Sequence of chain 2.A:
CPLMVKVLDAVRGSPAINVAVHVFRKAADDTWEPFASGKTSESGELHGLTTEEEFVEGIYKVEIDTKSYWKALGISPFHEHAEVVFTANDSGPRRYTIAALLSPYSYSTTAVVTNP

A protein and the small-molecule ligand that binds it are described below.
Small molecule (SMILES): COc1cc(C(=O)c2ccc(C)cc2C)cc([N+](=O)O)c1O

Sequence of chain 1.A:
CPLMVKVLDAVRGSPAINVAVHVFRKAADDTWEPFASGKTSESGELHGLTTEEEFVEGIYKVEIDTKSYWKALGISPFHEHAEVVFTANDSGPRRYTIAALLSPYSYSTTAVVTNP

Sequence of chain 1.B:
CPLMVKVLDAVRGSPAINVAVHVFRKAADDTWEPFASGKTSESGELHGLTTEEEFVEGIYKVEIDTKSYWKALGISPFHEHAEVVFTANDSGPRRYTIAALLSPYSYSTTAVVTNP

Binding-site contacts:
Ligand atom C7 contacts residue LYS15 of chain 2.A at 3.6 Å.
Ligand atom C14 contacts residue THR106 of chain 2.A at 3.6 Å.
Ligand atom O2 contacts residue LYS15 of chain 1.A at 3.0 Å (salt-bridge).
Ligand atom O1 contacts residue THR119 of chain 2.A at 3.1 Å.
Ligand atom C13 contacts residue TQ01 of chain 2.C at 1.3 Å.
Ligand atom O5 contacts residue LYS15 of chain 2.A at 2.7 Å (salt-bridge).
Ligand atom C7 contacts residue TQ01 of chain 2.C at 0.5 Å.
Ligand atom O4 contacts residue ALA108 of chain 1.A at 3.2 Å.
Ligand atom C1 contacts residue LEU17 of chain 1.A at 3.6 Å (hydrophobic).
Ligand atom C15 contacts residue TQ01 of chain 2.C at 0.2 Å.
Ligand atom C2 contacts residue TQ01 of chain 2.C at 0.3 Å.
Ligand atom O1 contacts residue LEU17 of chain 1.A at 3.3 Å.
Ligand atom C9 contacts residue TQ01 of chain 2.C at 1.3 Å.
Ligand atom O2 contacts residue TQ01 of chain 2.C at 0.8 Å (h-bond).
Ligand atom C6 contacts residue TQ01 of chain 2.C at 0.7 Å.
Ligand atom C1 contacts residue TQ01 of chain 2.C at 1.7 Å.
Ligand atom O1 contacts residue TQ01 of chain 2.C at 2.4 Å.
Ligand atom O5 contacts residue TQ01 of chain 2.C at 1.4 Å (h-bond).
Ligand atom C16 contacts residue SER117 of chain 1.A at 3.4 Å.
Ligand atom C16 contacts residue THR118 of chain 1.A at 3.6 Å.
Ligand atom C16 contacts residue TQ01 of chain 2.C at 2.6 Å.
Ligand atom O5 contacts residue LYS15 of chain 1.A at 3.2 Å (salt-bridge).
Ligand atom N1 contacts residue TQ01 of chain 2.C at 1.3 Å.
Ligand atom C10 contacts residue TQ01 of chain 2.C at 0.2 Å.
Ligand atom C4 contacts residue LYS15 of chain 1.A at 3.7 Å.
Ligand atom C16 contacts residue LEU110 of chain 2.A at 3.7 Å (hydrophobic).
Ligand atom C3 contacts residue TQ01 of chain 2.C at 0.7 Å.
Ligand atom C14 contacts residue TQ01 of chain 2.C at 0.7 Å.
Ligand atom C5 contacts residue TQ01 of chain 2.C at 0.3 Å.
Ligand atom C4 contacts residue TQ01 of chain 2.C at 0.7 Å.
Ligand atom O4 contacts residue TQ01 of chain 2.C at 1.8 Å.
Ligand atom C11 contacts residue TQ01 of chain 2.C at 1.4 Å.
Ligand atom C3 contacts residue LEU17 of chain 1.A at 3.5 Å (hydrophobic).
Ligand atom C8 contacts residue TQ01 of chain 2.C at 0.5 Å.
Ligand atom O3 contacts residue LYS15 of chain 2.A at 3.4 Å (salt-bridge).
Ligand atom O1 contacts residue ALA108 of chain 2.A at 3.1 Å.
Ligand atom C12 contacts residue TQ01 of chain 2.C at 1.1 Å.
Ligand atom O3 contacts residue TQ01 of chain 2.C at 0.7 Å.
Ligand atom C2 contacts residue LEU17 of chain 1.A at 3.7 Å (hydrophobic).
Ligand atom O4 contacts residue LEU17 of chain 2.A at 3.3 Å.